Sequence of chain 1.D:
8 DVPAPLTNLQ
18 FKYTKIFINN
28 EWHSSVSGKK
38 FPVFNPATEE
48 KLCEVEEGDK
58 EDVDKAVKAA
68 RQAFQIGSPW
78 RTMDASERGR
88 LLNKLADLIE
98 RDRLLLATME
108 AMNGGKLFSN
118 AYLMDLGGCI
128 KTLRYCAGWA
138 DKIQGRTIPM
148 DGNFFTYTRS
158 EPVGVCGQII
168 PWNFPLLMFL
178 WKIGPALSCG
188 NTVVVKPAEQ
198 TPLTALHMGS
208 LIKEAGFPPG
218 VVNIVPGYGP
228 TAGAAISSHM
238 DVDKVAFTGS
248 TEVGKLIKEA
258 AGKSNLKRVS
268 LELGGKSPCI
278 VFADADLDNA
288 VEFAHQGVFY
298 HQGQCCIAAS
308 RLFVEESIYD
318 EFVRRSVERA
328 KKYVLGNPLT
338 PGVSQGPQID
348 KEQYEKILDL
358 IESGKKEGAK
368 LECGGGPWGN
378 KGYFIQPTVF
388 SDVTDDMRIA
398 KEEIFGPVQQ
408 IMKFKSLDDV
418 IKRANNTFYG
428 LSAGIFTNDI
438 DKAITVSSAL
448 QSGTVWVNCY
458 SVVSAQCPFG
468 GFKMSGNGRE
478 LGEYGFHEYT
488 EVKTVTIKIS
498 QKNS

The small molecule below binds the protein below.
Small molecule (SMILES): CCCCCC(=O)N1C[C@@H](C)c2c1cc(O)c1ccccc21

Binding-site contacts:
Ligand atom C17 contacts residue CYS303 of chain 1.D at 3.7 Å (hydrophobic).
Ligand atom C10 contacts residue MET121 of chain 1.D at 3.9 Å (hydrophobic).
Ligand atom C8 contacts residue CYS302 of chain 1.D at 1.5 Å (hydrophobic).
Ligand atom C contacts residue CYS302 of chain 1.D at 3.5 Å (hydrophobic).
Ligand atom C3 contacts residue SER458 of chain 1.D at 3.3 Å.
Ligand atom C8 contacts residue TYR297 of chain 1.D at 4.1 Å (hydrophobic).
Ligand atom C8 contacts residue PHE171 of chain 1.D at 3.4 Å (hydrophobic).
Ligand atom C1 contacts residue SER458 of chain 1.D at 2.4 Å.
Ligand atom C7 contacts residue CYS302 of chain 1.D at 2.8 Å (hydrophobic).
Ligand atom C1 contacts residue GLY294 of chain 1.D at 3.8 Å.
Ligand atom C contacts residue GLY294 of chain 1.D at 3.6 Å.
Ligand atom C contacts residue ILE304 of chain 1.D at 4.1 Å (hydrophobic).
Ligand atom C5 contacts residue TYR297 of chain 1.D at 4.1 Å (hydrophobic).
Ligand atom C11 contacts residue MET121 of chain 1.D at 3.6 Å (hydrophobic).
Ligand atom C contacts residue GLN293 of chain 1.D at 3.8 Å.
Ligand atom C1 contacts residue TYR297 of chain 1.D at 3.9 Å (hydrophobic).
Ligand atom C14 contacts residue VAL460 of chain 1.D at 4.2 Å (hydrophobic).
Ligand atom N contacts residue TYR297 of chain 1.D at 4.1 Å.
Ligand atom C2 contacts residue GLN293 of chain 1.D at 3.5 Å.
Ligand atom C5 contacts residue MET121 of chain 1.D at 4.1 Å (hydrophobic).
Ligand atom O contacts residue MET121 of chain 1.D at 3.8 Å.
Ligand atom C contacts residue SER458 of chain 1.D at 3.3 Å.
Ligand atom C4 contacts residue TYR297 of chain 1.D at 3.5 Å (hydrophobic).
Ligand atom C2 contacts residue TYR297 of chain 1.D at 3.1 Å (hydrophobic).
Ligand atom C1 contacts residue GLN293 of chain 1.D at 3.5 Å.
Ligand atom C12 contacts residue VAL460 of chain 1.D at 4.1 Å (hydrophobic).
Ligand atom N contacts residue MET121 of chain 1.D at 4.2 Å.
Ligand atom C14 contacts residue LEU174 of chain 1.D at 4.1 Å (hydrophobic).
Ligand atom C9 contacts residue CYS302 of chain 1.D at 4.0 Å (hydrophobic).
Ligand atom C7 contacts residue ILE304 of chain 1.D at 3.9 Å (hydrophobic).
Ligand atom C2 contacts residue SER458 of chain 1.D at 3.5 Å.
Ligand atom C contacts residue TYR297 of chain 1.D at 3.8 Å (hydrophobic).
Ligand atom C6 contacts residue CYS302 of chain 1.D at 3.3 Å (hydrophobic).
Ligand atom C14 contacts residue TRP178 of chain 1.D at 4.1 Å (hydrophobic).
Ligand atom C16 contacts residue CYS303 of chain 1.D at 3.3 Å (hydrophobic).
Ligand atom O1 contacts residue LEU174 of chain 1.D at 3.2 Å.
Ligand atom O1 contacts residue MET121 of chain 1.D at 3.8 Å.
Ligand atom C3 contacts residue TYR297 of chain 1.D at 4.0 Å (hydrophobic).
Ligand atom O contacts residue SER458 of chain 1.D at 4.1 Å.
Ligand atom C6 contacts residue TYR297 of chain 1.D at 3.5 Å (hydrophobic).